Binding-site contacts:
Ligand atom O7 contacts residue ASN1131 of chain 1.A at 2.7 Å (h-bond).
Ligand atom O5 contacts residue ASN1131 of chain 1.A at 2.3 Å (h-bond).
Ligand atom C3 contacts residue ASN1131 of chain 1.A at 3.8 Å.
Ligand atom N2 contacts residue ASN1131 of chain 1.A at 2.9 Å (h-bond).
Ligand atom C7 contacts residue ASN1131 of chain 1.A at 3.0 Å.
Ligand atom C2 contacts residue ASN1131 of chain 1.A at 2.5 Å.
Ligand atom C1 contacts residue ASN1131 of chain 1.A at 1.4 Å.
Ligand atom C8 contacts residue ASN1131 of chain 1.A at 4.2 Å.
Ligand atom C4 contacts residue ASN1131 of chain 1.A at 4.2 Å.
Ligand atom C5 contacts residue ASN1131 of chain 1.A at 3.6 Å.

Sequence of chain 1.A:
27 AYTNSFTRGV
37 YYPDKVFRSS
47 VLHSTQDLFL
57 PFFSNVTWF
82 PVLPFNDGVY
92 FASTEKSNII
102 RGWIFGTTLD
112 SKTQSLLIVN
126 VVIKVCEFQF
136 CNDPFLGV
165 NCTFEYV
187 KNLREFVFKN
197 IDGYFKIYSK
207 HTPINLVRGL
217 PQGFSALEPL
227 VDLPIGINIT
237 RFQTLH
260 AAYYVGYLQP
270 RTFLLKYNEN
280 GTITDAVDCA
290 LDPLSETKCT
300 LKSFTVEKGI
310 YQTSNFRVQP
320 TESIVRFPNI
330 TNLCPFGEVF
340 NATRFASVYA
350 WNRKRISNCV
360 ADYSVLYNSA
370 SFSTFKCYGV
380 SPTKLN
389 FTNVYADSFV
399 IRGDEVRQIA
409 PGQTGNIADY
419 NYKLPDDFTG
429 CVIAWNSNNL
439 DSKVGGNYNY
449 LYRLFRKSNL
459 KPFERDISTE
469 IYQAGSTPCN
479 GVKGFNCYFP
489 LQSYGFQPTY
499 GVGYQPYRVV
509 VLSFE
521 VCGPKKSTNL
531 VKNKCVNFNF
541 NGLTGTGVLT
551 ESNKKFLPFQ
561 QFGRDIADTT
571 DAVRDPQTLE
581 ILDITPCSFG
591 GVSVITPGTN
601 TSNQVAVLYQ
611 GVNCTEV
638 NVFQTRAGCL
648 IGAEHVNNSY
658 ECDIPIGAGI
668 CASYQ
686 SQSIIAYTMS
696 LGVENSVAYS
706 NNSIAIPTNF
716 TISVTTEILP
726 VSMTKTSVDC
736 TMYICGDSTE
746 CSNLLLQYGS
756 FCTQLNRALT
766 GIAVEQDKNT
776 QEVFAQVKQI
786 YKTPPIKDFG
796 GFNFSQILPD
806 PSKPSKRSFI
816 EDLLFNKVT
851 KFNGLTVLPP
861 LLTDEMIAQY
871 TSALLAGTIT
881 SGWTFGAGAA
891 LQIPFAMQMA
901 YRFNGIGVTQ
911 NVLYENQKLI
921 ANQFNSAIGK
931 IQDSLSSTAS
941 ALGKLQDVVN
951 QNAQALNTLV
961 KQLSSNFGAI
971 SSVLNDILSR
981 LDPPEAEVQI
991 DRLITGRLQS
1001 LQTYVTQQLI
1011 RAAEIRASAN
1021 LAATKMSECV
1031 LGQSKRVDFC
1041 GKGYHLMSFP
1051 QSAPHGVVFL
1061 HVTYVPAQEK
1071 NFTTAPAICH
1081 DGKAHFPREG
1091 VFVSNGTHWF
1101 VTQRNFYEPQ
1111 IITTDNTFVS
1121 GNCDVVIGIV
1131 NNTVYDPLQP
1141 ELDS

A protein and the small-molecule ligand that binds it are described below.
Small molecule (SMILES): CC(=O)N[C@H]1[C@H](O[C@H]2[C@H](O)[C@@H](NC(C)=O)CO[C@@H]2CO)O[C@H](CO)[C@@H](O)[C@@H]1O